Binding-site contacts:
Ligand atom N2 contacts residue ASN207 of chain 1.I at 2.9 Å (h-bond).
Ligand atom C5 contacts residue ASN207 of chain 1.I at 3.7 Å.
Ligand atom C8 contacts residue ASN207 of chain 1.I at 4.4 Å.
Ligand atom C7 contacts residue ASN207 of chain 1.I at 3.5 Å.
Ligand atom C3 contacts residue ASN207 of chain 1.I at 3.8 Å.
Ligand atom O6 contacts residue ASN207 of chain 1.I at 4.0 Å.
Ligand atom O5 contacts residue ASN207 of chain 1.I at 2.5 Å (h-bond).
Ligand atom C2 contacts residue ASN207 of chain 1.I at 2.6 Å.
Ligand atom O7 contacts residue ASN207 of chain 1.I at 3.7 Å.
Ligand atom C4 contacts residue ASN207 of chain 1.I at 4.3 Å.
Ligand atom C1 contacts residue ASN207 of chain 1.I at 1.4 Å.

A protein and the small-molecule ligand that binds it are described below.
Small molecule (SMILES): CC(=O)N[C@@H]1[C@@H](O)[C@H](O)[C@@H](CO)O[C@H]1O

Sequence of chain 1.I:
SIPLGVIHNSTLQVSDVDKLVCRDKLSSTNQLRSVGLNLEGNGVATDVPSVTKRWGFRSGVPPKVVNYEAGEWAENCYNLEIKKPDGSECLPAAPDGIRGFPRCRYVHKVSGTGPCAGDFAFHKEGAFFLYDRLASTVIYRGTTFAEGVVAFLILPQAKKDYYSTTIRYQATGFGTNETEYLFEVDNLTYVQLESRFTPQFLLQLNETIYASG